Binding-site contacts:
Ligand atom O3 contacts residue MET188 of chain 1.G at 3.3 Å.
Ligand atom C2 contacts residue ILE251 of chain 1.G at 3.6 Å (hydrophobic).
Ligand atom C13 contacts residue PHE255 of chain 1.G at 3.0 Å (hydrophobic).
Ligand atom N1 contacts residue GLN284 of chain 1.G at 3.4 Å (h-bond).
Ligand atom C1 contacts residue PHE287 of chain 1.G at 3.5 Å (hydrophobic).
Ligand atom O4 contacts residue ASN236 of chain 1.G at 3.1 Å (h-bond).
Ligand atom C4 contacts residue PHE287 of chain 1.G at 3.9 Å (hydrophobic).
Ligand atom N3 contacts residue PHE287 of chain 1.G at 3.3 Å.
Ligand atom N2 contacts residue ILE251 of chain 1.G at 3.9 Å.
Ligand atom C18 contacts residue MET188 of chain 1.G at 3.2 Å (hydrophobic).
Ligand atom C21 contacts residue ILE251 of chain 1.G at 3.9 Å (hydrophobic).
Ligand atom C21 contacts residue PHE287 of chain 1.G at 3.6 Å (hydrophobic).
Ligand atom O3 contacts residue GLU145 of chain 1.G at 4.0 Å.
Ligand atom C9 contacts residue MET272 of chain 1.G at 3.7 Å (hydrophobic).
Ligand atom C19 contacts residue LEU234 of chain 1.G at 3.5 Å (hydrophobic).
Ligand atom C20 contacts residue MET188 of chain 1.G at 3.5 Å (hydrophobic).
Ligand atom C7 contacts residue GLN284 of chain 1.G at 3.3 Å.
Ligand atom C7 contacts residue PHE255 of chain 1.G at 3.7 Å (hydrophobic).
Ligand atom C8 contacts residue PHE255 of chain 1.G at 3.8 Å (hydrophobic).
Ligand atom C7 contacts residue MET252 of chain 1.G at 3.5 Å (hydrophobic).
Ligand atom O1 contacts residue PHE287 of chain 1.G at 3.7 Å.
Ligand atom C19 contacts residue MET188 of chain 1.G at 4.0 Å (hydrophobic).
Ligand atom C4 contacts residue ASN236 of chain 1.G at 3.5 Å.
Ligand atom C5 contacts residue THR248 of chain 1.G at 3.9 Å.
Ligand atom C5 contacts residue ASN236 of chain 1.G at 3.5 Å.
Ligand atom O4 contacts residue TYR74 of chain 1.G at 3.0 Å (h-bond).
Ligand atom C17 contacts residue MET188 of chain 1.G at 3.6 Å (hydrophobic).
Ligand atom C2 contacts residue PHE287 of chain 1.G at 3.6 Å (hydrophobic).
Ligand atom C15 contacts residue ILE251 of chain 1.G at 3.6 Å (hydrophobic).
Ligand atom C8 contacts residue MET252 of chain 1.G at 3.2 Å (hydrophobic).
Ligand atom C9 contacts residue SER283 of chain 1.G at 3.7 Å.
Ligand atom C8 contacts residue GLN284 of chain 1.G at 3.7 Å.
Ligand atom C3 contacts residue PHE287 of chain 1.G at 3.6 Å (hydrophobic).
Ligand atom N1 contacts residue PHE287 of chain 1.G at 3.3 Å.
Ligand atom C6 contacts residue GLN284 of chain 1.G at 3.6 Å.
Ligand atom C11 contacts residue PHE287 of chain 1.G at 3.5 Å (hydrophobic).
Ligand atom C5 contacts residue TRP247 of chain 1.G at 3.5 Å (hydrophobic).
Ligand atom C5 contacts residue ILE251 of chain 1.G at 4.0 Å (hydrophobic).
Ligand atom C4 contacts residue GLN284 of chain 1.G at 3.7 Å.
Ligand atom C3 contacts residue ILE251 of chain 1.G at 3.5 Å (hydrophobic).

Sequence of chain 1.G:
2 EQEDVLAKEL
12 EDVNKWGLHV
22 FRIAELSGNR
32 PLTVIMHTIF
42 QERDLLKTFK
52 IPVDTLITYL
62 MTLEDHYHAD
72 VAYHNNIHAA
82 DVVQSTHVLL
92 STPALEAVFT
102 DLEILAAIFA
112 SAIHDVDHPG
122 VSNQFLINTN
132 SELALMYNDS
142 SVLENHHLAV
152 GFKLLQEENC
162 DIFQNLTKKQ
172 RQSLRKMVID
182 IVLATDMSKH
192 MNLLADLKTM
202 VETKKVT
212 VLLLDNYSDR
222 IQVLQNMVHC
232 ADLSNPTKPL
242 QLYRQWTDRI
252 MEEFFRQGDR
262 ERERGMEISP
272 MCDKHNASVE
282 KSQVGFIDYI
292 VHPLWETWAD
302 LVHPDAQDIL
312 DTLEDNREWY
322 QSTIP

The small molecule below binds the protein below.
Small molecule (SMILES): CCn1nc(-c2ccccc2)c(C(C)=O)c(Nc2ccc(C(=O)O)cc2)c1=O